Sequence of chain 37.E:
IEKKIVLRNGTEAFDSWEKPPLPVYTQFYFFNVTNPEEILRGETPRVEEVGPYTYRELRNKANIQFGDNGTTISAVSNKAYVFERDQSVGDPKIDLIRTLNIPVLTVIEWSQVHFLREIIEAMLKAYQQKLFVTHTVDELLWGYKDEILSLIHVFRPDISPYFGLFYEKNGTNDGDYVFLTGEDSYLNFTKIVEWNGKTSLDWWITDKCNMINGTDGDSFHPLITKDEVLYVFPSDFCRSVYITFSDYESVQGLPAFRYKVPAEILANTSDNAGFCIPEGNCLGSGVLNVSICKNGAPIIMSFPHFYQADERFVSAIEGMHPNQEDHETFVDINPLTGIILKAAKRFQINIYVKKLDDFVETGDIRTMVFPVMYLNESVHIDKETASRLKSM

Binding-site contacts:
Ligand atom C3 contacts residue ASN280 of chain 37.E at 3.8 Å.
Ligand atom O7 contacts residue ASN280 of chain 37.E at 4.4 Å.
Ligand atom N2 contacts residue ASN280 of chain 37.E at 2.9 Å (h-bond).
Ligand atom O5 contacts residue ASN280 of chain 37.E at 2.4 Å (h-bond).
Ligand atom C5 contacts residue ASN280 of chain 37.E at 3.7 Å.
Ligand atom C8 contacts residue ARG324 of chain 37.E at 4.2 Å.
Ligand atom C4 contacts residue ASN280 of chain 37.E at 4.2 Å.
Ligand atom C7 contacts residue ASN280 of chain 37.E at 3.9 Å.
Ligand atom C8 contacts residue GLY296 of chain 37.E at 4.4 Å.
Ligand atom C1 contacts residue ASN280 of chain 37.E at 1.4 Å.
Ligand atom C2 contacts residue ASN280 of chain 37.E at 2.5 Å.

This small molecule binds to this protein.
Small molecule (SMILES): CC(=O)N[C@H]1[C@H](O[C@H]2[C@H](O)[C@@H](NC(C)=O)CO[C@@H]2CO)O[C@H](CO)[C@@H](O)[C@@H]1O